Binding-site contacts:
Ligand atom C contacts residue PHE183 of chain 1.A at 3.3 Å (hydrophobic).
Ligand atom CE contacts residue LEU49 of chain 1.A at 3.8 Å (hydrophobic).
Ligand atom CE contacts residue GLN53 of chain 1.A at 3.5 Å.
Ligand atom CA contacts residue THR134 of chain 1.A at 3.8 Å.
Ligand atom O contacts residue VAL1 of chain 1.D at 0.1 Å (h-bond).
Ligand atom C contacts residue SER132 of chain 1.A at 3.6 Å.
Ligand atom SD contacts residue VAL1 of chain 1.D at 1.9 Å.
Ligand atom CG contacts residue SER132 of chain 1.A at 3.3 Å.
Ligand atom CB contacts residue VAL1 of chain 1.D at 0.3 Å (hydrophobic).
Ligand atom SD contacts residue THR109 of chain 1.A at 3.9 Å.
Ligand atom SD contacts residue LEU49 of chain 1.A at 3.5 Å.
Ligand atom OXT contacts residue SER132 of chain 1.A at 3.3 Å (h-bond).
Ligand atom CE contacts residue THR109 of chain 1.A at 3.6 Å.
Ligand atom CG contacts residue VAL1 of chain 1.D at 0.2 Å (hydrophobic).
Ligand atom O contacts residue LEU110 of chain 1.A at 3.5 Å.
Ligand atom N contacts residue THR134 of chain 1.A at 2.9 Å (h-bond).
Ligand atom O contacts residue SER111 of chain 1.A at 3.0 Å (h-bond).
Ligand atom CA contacts residue PHE183 of chain 1.A at 3.4 Å (hydrophobic).
Ligand atom CE contacts residue PHE310 of chain 1.A at 3.6 Å (hydrophobic).
Ligand atom OXT contacts residue ALA135 of chain 1.A at 4.0 Å.
Ligand atom CA contacts residue SER132 of chain 1.A at 3.5 Å.
Ligand atom OXT contacts residue ASN133 of chain 1.A at 3.3 Å.
Ligand atom N contacts residue PHE183 of chain 1.A at 3.9 Å.
Ligand atom SD contacts residue PHE310 of chain 1.A at 3.8 Å.
Ligand atom C contacts residue THR134 of chain 1.A at 4.0 Å.
Ligand atom N contacts residue SER132 of chain 1.A at 2.7 Å (h-bond).
Ligand atom CE contacts residue SER132 of chain 1.A at 3.3 Å.
Ligand atom OXT contacts residue PHE183 of chain 1.A at 3.5 Å.
Ligand atom CE contacts residue VAL1 of chain 1.D at 2.8 Å (hydrophobic).
Ligand atom OXT contacts residue THR134 of chain 1.A at 2.8 Å (h-bond).
Ligand atom OXT contacts residue VAL1 of chain 1.D at 0.1 Å (h-bond).
Ligand atom C contacts residue SER111 of chain 1.A at 3.5 Å.
Ligand atom OXT contacts residue SER111 of chain 1.A at 2.6 Å (h-bond).
Ligand atom CA contacts residue VAL1 of chain 1.D at 0.1 Å (hydrophobic).
Ligand atom N contacts residue ASP259 of chain 1.A at 2.9 Å (salt-bridge).
Ligand atom O contacts residue PHE183 of chain 1.A at 3.4 Å.
Ligand atom C contacts residue VAL1 of chain 1.D at 0.1 Å (hydrophobic).
Ligand atom N contacts residue VAL1 of chain 1.D at 0.1 Å (h-bond).
Ligand atom CA contacts residue ASP259 of chain 1.A at 3.9 Å.
Ligand atom CG contacts residue THR109 of chain 1.A at 3.6 Å.

Sequence of chain 1.A:
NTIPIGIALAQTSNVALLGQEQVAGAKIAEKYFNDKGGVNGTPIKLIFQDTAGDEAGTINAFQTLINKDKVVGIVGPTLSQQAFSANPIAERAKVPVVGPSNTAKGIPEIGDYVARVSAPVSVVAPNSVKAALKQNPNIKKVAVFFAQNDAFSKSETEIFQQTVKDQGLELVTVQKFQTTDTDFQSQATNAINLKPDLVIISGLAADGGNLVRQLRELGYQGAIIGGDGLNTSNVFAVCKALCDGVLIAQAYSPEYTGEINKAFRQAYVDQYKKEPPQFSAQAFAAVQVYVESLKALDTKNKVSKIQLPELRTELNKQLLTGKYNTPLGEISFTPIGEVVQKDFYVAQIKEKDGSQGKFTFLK

This small molecule binds to this protein.
Small molecule (SMILES): CSCC[C@H](N)C(=O)O